Sequence of chain 26.D:
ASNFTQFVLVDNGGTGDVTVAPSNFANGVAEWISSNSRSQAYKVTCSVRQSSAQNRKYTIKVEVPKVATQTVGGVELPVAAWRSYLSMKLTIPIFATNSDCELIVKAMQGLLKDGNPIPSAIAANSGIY

Binding-site contacts:
Ligand atom OP2 contacts residue LYS43 of chain 26.C at 3.0 Å (salt-bridge).
Ligand atom OP1 contacts residue SER51 of chain 26.D at 2.8 Å (h-bond).
Ligand atom P contacts residue SER51 of chain 26.D at 3.4 Å.
Ligand atom OP2 contacts residue LYS89 of chain 26.D at 3.4 Å (salt-bridge).
Ligand atom O5' contacts residue ARG49 of chain 26.D at 3.6 Å (salt-bridge).
Ligand atom OP1 contacts residue ARG49 of chain 26.D at 2.5 Å (salt-bridge).
Ligand atom OP2 contacts residue ASN55 of chain 26.D at 3.5 Å (h-bond).
Ligand atom P contacts residue ARG49 of chain 26.D at 3.2 Å.
Ligand atom N7 contacts residue LYS61 of chain 26.C at 3.5 Å.
Ligand atom N1 contacts residue THR59 of chain 26.C at 3.5 Å.
Ligand atom N7 contacts residue TYR85 of chain 26.C at 3.6 Å.
Ligand atom OP2 contacts residue LYS89 of chain 26.D at 3.5 Å (salt-bridge).
Ligand atom P contacts residue LYS57 of chain 26.D at 3.2 Å.
Ligand atom C5 contacts residue TYR85 of chain 26.C at 3.7 Å (hydrophobic).
Ligand atom C2 contacts residue SER47 of chain 26.C at 3.2 Å.
Ligand atom N6 contacts residue THR59 of chain 26.C at 2.9 Å (h-bond).
Ligand atom C6 contacts residue TYR85 of chain 26.C at 3.7 Å (hydrophobic).
Ligand atom C6 contacts residue THR45 of chain 26.C at 3.5 Å.
Ligand atom OP1 contacts residue LYS57 of chain 26.D at 2.8 Å.
Ligand atom C5' contacts residue ARG49 of chain 26.D at 3.1 Å.
Ligand atom C5 contacts residue THR45 of chain 26.C at 3.2 Å.
Ligand atom OP1 contacts residue ASN55 of chain 26.D at 3.4 Å (h-bond).
Ligand atom N7 contacts residue THR45 of chain 26.C at 2.5 Å (h-bond).
Ligand atom OP2 contacts residue LYS57 of chain 26.D at 3.2 Å (salt-bridge).
Ligand atom C5' contacts residue TYR85 of chain 26.C at 3.7 Å (hydrophobic).
Ligand atom C8 contacts residue TYR85 of chain 26.C at 3.7 Å (hydrophobic).
Ligand atom OP2 contacts residue LYS57 of chain 26.D at 2.6 Å (salt-bridge).
Ligand atom OP2 contacts residue SER51 of chain 26.D at 3.5 Å (h-bond).
Ligand atom C8 contacts residue THR45 of chain 26.C at 3.6 Å.
Ligand atom N6 contacts residue THR91 of chain 26.D at 3.4 Å (h-bond).
Ligand atom O2' contacts residue GLU63 of chain 26.C at 3.6 Å.
Ligand atom P contacts residue LYS89 of chain 26.D at 3.4 Å.
Ligand atom O5' contacts residue LYS57 of chain 26.D at 3.1 Å (salt-bridge).
Ligand atom OP1 contacts residue SER52 of chain 26.D at 2.9 Å (h-bond).
Ligand atom N6 contacts residue THR45 of chain 26.C at 2.9 Å (h-bond).
Ligand atom O3' contacts residue SER51 of chain 26.D at 3.4 Å.
Ligand atom OP1 contacts residue LYS89 of chain 26.D at 3.3 Å (salt-bridge).
Ligand atom OP2 contacts residue TYR85 of chain 26.C at 2.9 Å (h-bond).
Ligand atom O3' contacts residue ARG49 of chain 26.D at 3.0 Å (salt-bridge).
Ligand atom N1 contacts residue SER47 of chain 26.C at 2.8 Å (h-bond).

This small molecule binds to this protein.
Small molecule (SMILES): Nc1ccn([C@@H]2O[C@H](CO[P](=O)(O)O[C@H]3[C@@H](O)[C@H](n4cnc5c(N)ncnc54)O[C@@H]3CO[P](=O)(O)O[C@H]3[C@@H](O)[C@H](n4cnc5c(=O)nc(N)[nH]c54)O[C@@H]3CO[P](=O)(O)O[C@H]3[C@@H](O)[C@H](n4cnc5c(N)ncnc54)O[C@@H]3CO[P](=O)(O)O[C@H]3[C@@H](O)[C@H](n4cnc5c(N)ncnc54)O[C@@H]3CO[P](=O)(O)O[C@H]3[C@@H](O)[C@H](n4ccc(=O)[nH]c4=O)O[C@@H]3CO[P](=O)(O)O[C@H]3[C@@H](O)[C@H](n4ccc(N)nc4=O)O[C@@H]3CO[P](=O)(O)O[C@H]3[C@@H](O)[C@H](n4ccc(=O)[nH]c4=O)O[C@@H]3CO[P](=O)(O)O[C@H]3[C@@H](O)[C@H](n4cnc5c(=O)nc(N)[nH]c54)O[C@@H]3COPO)[C@@H](O)[C@H]2O)c(=O)n1

Sequence of chain 26.C:
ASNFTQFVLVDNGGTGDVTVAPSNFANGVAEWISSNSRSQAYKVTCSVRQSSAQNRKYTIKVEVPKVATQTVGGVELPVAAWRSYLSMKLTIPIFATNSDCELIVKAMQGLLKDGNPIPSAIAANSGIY